The small molecule below binds the protein below.
Small molecule (SMILES): CCN1/C(=C/C(C)=O)Sc2ccc(OC)cc21

Binding-site contacts:
Ligand atom S5 contacts residue PHE96 of chain 1.A at 3.9 Å.
Ligand atom C6 contacts residue PHE96 of chain 1.A at 4.3 Å (hydrophobic).
Ligand atom C13 contacts residue VAL30 of chain 1.A at 4.2 Å (hydrophobic).
Ligand atom C9 contacts residue LEU150 of chain 1.A at 4.1 Å (hydrophobic).
Ligand atom C11 contacts residue LEU99 of chain 1.A at 3.3 Å (hydrophobic).
Ligand atom C8 contacts residue PHE96 of chain 1.A at 4.2 Å (hydrophobic).
Ligand atom C8 contacts residue ALA44 of chain 1.A at 3.5 Å (hydrophobic).
Ligand atom C14 contacts residue VAL30 of chain 1.A at 4.1 Å (hydrophobic).
Ligand atom C1 contacts residue VAL30 of chain 1.A at 3.9 Å (hydrophobic).
Ligand atom C12 contacts residue LEU150 of chain 1.A at 3.8 Å (hydrophobic).
Ligand atom O10 contacts residue LEU99 of chain 1.A at 3.0 Å (h-bond).
Ligand atom N3 contacts residue VAL30 of chain 1.A at 4.2 Å.
Ligand atom C4 contacts residue VAL30 of chain 1.A at 4.0 Å (hydrophobic).
Ligand atom C7 contacts residue ALA44 of chain 1.A at 4.0 Å (hydrophobic).
Ligand atom C8 contacts residue LEU150 of chain 1.A at 4.2 Å (hydrophobic).
Ligand atom C9 contacts residue ALA44 of chain 1.A at 3.8 Å (hydrophobic).
Ligand atom C7 contacts residue GLU97 of chain 1.A at 4.3 Å.
Ligand atom C16 contacts residue ASP180 of chain 1.A at 3.8 Å.
Ligand atom O17 contacts residue LYS46 of chain 1.A at 2.7 Å (salt-bridge).
Ligand atom C15 contacts residue LYS46 of chain 1.A at 3.5 Å.
Ligand atom C11 contacts residue LEU22 of chain 1.A at 4.0 Å (hydrophobic).
Ligand atom C7 contacts residue VAL80 of chain 1.A at 4.1 Å (hydrophobic).
Ligand atom O17 contacts residue ASP180 of chain 1.A at 4.3 Å.
Ligand atom C11 contacts residue GLY100 of chain 1.A at 3.5 Å.
Ligand atom N3 contacts residue LEU150 of chain 1.A at 3.9 Å.
Ligand atom C7 contacts residue LEU150 of chain 1.A at 4.1 Å (hydrophobic).
Ligand atom O10 contacts residue GLU97 of chain 1.A at 4.3 Å.
Ligand atom C16 contacts residue LYS46 of chain 1.A at 3.7 Å.
Ligand atom C13 contacts residue LEU150 of chain 1.A at 3.6 Å (hydrophobic).
Ligand atom C11 contacts residue LEU98 of chain 1.A at 4.0 Å (hydrophobic).
Ligand atom C2 contacts residue LEU150 of chain 1.A at 4.0 Å (hydrophobic).
Ligand atom O10 contacts residue LEU98 of chain 1.A at 3.9 Å.
Ligand atom C7 contacts residue PHE96 of chain 1.A at 3.8 Å (hydrophobic).
Ligand atom C16 contacts residue PHE27 of chain 1.A at 4.0 Å (hydrophobic).
Ligand atom C8 contacts residue GLU97 of chain 1.A at 3.5 Å.
Ligand atom C6 contacts residue LEU150 of chain 1.A at 3.8 Å (hydrophobic).
Ligand atom C8 contacts residue LEU99 of chain 1.A at 4.2 Å (hydrophobic).
Ligand atom C9 contacts residue LEU99 of chain 1.A at 4.0 Å (hydrophobic).
Ligand atom O17 contacts residue GLU61 of chain 1.A at 4.3 Å.
Ligand atom O10 contacts residue ALA44 of chain 1.A at 3.8 Å.

Sequence of chain 1.A:
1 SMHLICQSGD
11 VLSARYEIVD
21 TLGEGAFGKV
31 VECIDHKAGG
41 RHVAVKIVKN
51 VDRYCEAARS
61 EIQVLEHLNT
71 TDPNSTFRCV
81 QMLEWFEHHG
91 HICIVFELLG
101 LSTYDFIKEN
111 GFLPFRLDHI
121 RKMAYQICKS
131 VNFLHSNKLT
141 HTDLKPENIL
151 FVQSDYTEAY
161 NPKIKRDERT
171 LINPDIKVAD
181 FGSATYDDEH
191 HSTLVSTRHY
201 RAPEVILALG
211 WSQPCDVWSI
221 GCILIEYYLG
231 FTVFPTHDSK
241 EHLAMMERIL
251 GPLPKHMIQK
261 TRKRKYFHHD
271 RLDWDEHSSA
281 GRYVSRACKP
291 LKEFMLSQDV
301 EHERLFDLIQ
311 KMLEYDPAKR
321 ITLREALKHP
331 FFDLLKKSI